A small-molecule ligand and the protein it binds are described below.
Small molecule (SMILES): CC(=O)N[C@H]1[C@H](O[C@H]2[C@H](O)[C@@H](NC(C)=O)CO[C@@H]2CO)O[C@H](CO)[C@@H](O)[C@@H]1O

Sequence of chain 1.A:
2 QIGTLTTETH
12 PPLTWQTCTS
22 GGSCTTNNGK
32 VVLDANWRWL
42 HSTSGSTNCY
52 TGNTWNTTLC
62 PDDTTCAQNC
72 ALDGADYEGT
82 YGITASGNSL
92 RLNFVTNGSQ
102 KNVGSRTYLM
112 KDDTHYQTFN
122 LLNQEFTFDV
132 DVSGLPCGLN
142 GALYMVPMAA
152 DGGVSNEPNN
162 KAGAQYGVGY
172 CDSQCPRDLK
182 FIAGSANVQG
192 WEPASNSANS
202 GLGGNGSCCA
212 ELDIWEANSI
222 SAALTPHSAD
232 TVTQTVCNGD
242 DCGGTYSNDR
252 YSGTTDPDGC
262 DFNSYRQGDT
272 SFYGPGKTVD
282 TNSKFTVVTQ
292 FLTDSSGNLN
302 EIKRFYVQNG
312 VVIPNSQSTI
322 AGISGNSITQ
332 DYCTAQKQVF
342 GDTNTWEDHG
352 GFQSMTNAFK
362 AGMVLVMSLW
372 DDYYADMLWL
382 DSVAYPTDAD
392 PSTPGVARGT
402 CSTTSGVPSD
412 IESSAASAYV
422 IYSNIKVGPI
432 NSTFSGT

Binding-site contacts:
Ligand atom O7 contacts residue GLN190 of chain 1.A at 2.9 Å (h-bond).
Ligand atom C6 contacts residue GLY205 of chain 1.A at 3.9 Å.
Ligand atom C5 contacts residue ASN206 of chain 1.A at 3.5 Å.
Ligand atom O5 contacts residue ASN239 of chain 1.A at 3.4 Å (h-bond).
Ligand atom C2 contacts residue GLN190 of chain 1.A at 3.9 Å.
Ligand atom N2 contacts residue ASN206 of chain 1.A at 3.1 Å (h-bond).
Ligand atom C1 contacts residue ASN206 of chain 1.A at 1.4 Å.
Ligand atom C2 contacts residue ASN206 of chain 1.A at 2.7 Å.
Ligand atom C1 contacts residue ASN239 of chain 1.A at 4.2 Å.
Ligand atom C4 contacts residue GLN190 of chain 1.A at 4.2 Å.
Ligand atom C5 contacts residue ASP64 of chain 1.A at 4.3 Å.
Ligand atom C5 contacts residue ASN239 of chain 1.A at 4.1 Å.
Ligand atom O7 contacts residue ASN206 of chain 1.A at 3.4 Å (h-bond).
Ligand atom C1 contacts residue ASP64 of chain 1.A at 3.8 Å.
Ligand atom C2 contacts residue ASN239 of chain 1.A at 4.3 Å.
Ligand atom C7 contacts residue VAL237 of chain 1.A at 4.3 Å (hydrophobic).
Ligand atom O7 contacts residue VAL237 of chain 1.A at 4.1 Å.
Ligand atom O5 contacts residue GLY205 of chain 1.A at 3.8 Å.
Ligand atom O4 contacts residue GLN190 of chain 1.A at 3.2 Å (h-bond).
Ligand atom C6 contacts residue GLY191 of chain 1.A at 4.3 Å.
Ligand atom C1 contacts residue GLN190 of chain 1.A at 4.1 Å.
Ligand atom C7 contacts residue GLN190 of chain 1.A at 3.9 Å.
Ligand atom C4 contacts residue ASN206 of chain 1.A at 4.3 Å.
Ligand atom O5 contacts residue GLN190 of chain 1.A at 4.5 Å.
Ligand atom O5 contacts residue ASP64 of chain 1.A at 4.3 Å.
Ligand atom C6 contacts residue ASN239 of chain 1.A at 4.1 Å.
Ligand atom N2 contacts residue GLN190 of chain 1.A at 4.4 Å.
Ligand atom O6 contacts residue GLY205 of chain 1.A at 3.8 Å.
Ligand atom O5 contacts residue ASN206 of chain 1.A at 2.3 Å (h-bond).
Ligand atom C3 contacts residue ASN206 of chain 1.A at 3.9 Å.
Ligand atom C7 contacts residue ASN206 of chain 1.A at 3.7 Å.
Ligand atom C5 contacts residue GLN190 of chain 1.A at 3.9 Å.
Ligand atom O6 contacts residue ASN239 of chain 1.A at 3.1 Å (h-bond).
Ligand atom C8 contacts residue VAL237 of chain 1.A at 4.3 Å (hydrophobic).
Ligand atom C6 contacts residue GLN190 of chain 1.A at 3.6 Å.
Ligand atom C5 contacts residue GLY205 of chain 1.A at 4.5 Å.
Ligand atom C4 contacts residue ASN239 of chain 1.A at 4.2 Å.